Sequence of chain 1.B:
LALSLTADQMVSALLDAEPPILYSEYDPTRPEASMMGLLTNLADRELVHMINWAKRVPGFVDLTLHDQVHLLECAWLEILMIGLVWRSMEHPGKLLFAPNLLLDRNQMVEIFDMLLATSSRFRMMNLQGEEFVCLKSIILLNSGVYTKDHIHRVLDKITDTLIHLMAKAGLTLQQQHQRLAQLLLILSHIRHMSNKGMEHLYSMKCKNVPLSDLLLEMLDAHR

Binding-site contacts:
Ligand atom N contacts residue LEU242 of chain 1.B at 4.0 Å.
Ligand atom CA contacts residue VAL79 of chain 1.B at 4.0 Å (hydrophobic).
Ligand atom N contacts residue LYS65 of chain 1.B at 4.2 Å.
Ligand atom C contacts residue GLU245 of chain 1.B at 3.6 Å.
Ligand atom CD2 contacts residue VAL79 of chain 1.B at 3.4 Å (hydrophobic).
Ligand atom O contacts residue LYS65 of chain 1.B at 3.6 Å (salt-bridge).
Ligand atom CA contacts residue LYS65 of chain 1.B at 3.7 Å.
Ligand atom CG2 contacts residue LEU242 of chain 1.B at 3.8 Å (hydrophobic).
Ligand atom CG contacts residue LEU82 of chain 1.B at 4.1 Å (hydrophobic).
Ligand atom CA contacts residue GLU245 of chain 1.B at 3.7 Å.
Ligand atom N contacts residue ILE61 of chain 1.B at 4.2 Å.
Ligand atom CD2 contacts residue GLN78 of chain 1.B at 3.8 Å.
Ligand atom CD1 contacts residue ASP241 of chain 1.B at 4.0 Å.
Ligand atom CD2 contacts residue PHE70 of chain 1.B at 4.2 Å (hydrophobic).
Ligand atom CD1 contacts residue ILE61 of chain 1.B at 3.6 Å (hydrophobic).
Ligand atom CD2 contacts residue MET246 of chain 1.B at 4.0 Å (hydrophobic).
Ligand atom CA contacts residue ILE61 of chain 1.B at 4.2 Å (hydrophobic).
Ligand atom NE2 contacts residue LEU75 of chain 1.B at 4.1 Å.
Ligand atom C contacts residue LYS65 of chain 1.B at 3.8 Å.
Ligand atom CB contacts residue ILE61 of chain 1.B at 3.8 Å (hydrophobic).
Ligand atom N contacts residue GLU245 of chain 1.B at 2.8 Å (salt-bridge).
Ligand atom CD1 contacts residue LEU242 of chain 1.B at 4.0 Å (hydrophobic).
Ligand atom O contacts residue LYS65 of chain 1.B at 3.0 Å (salt-bridge).
Ligand atom CD1 contacts residue VAL79 of chain 1.B at 3.8 Å (hydrophobic).
Ligand atom CD1 contacts residue GLU245 of chain 1.B at 3.8 Å.
Ligand atom C contacts residue ILE61 of chain 1.B at 4.0 Å (hydrophobic).
Ligand atom O contacts residue ILE61 of chain 1.B at 3.8 Å.
Ligand atom CD1 contacts residue LEU82 of chain 1.B at 3.6 Å (hydrophobic).
Ligand atom N contacts residue GLU245 of chain 1.B at 3.8 Å.
Ligand atom CD2 contacts residue ILE61 of chain 1.B at 3.6 Å (hydrophobic).
Ligand atom CB contacts residue GLU245 of chain 1.B at 3.4 Å.
Ligand atom CD2 contacts residue LEU82 of chain 1.B at 3.8 Å (hydrophobic).
Ligand atom CG contacts residue ILE61 of chain 1.B at 3.9 Å (hydrophobic).
Ligand atom CD1 contacts residue GLN78 of chain 1.B at 4.0 Å.
Ligand atom CD2 contacts residue GLU83 of chain 1.B at 3.6 Å.
Ligand atom CG1 contacts residue GLU245 of chain 1.B at 3.4 Å.
Ligand atom CB contacts residue LEU242 of chain 1.B at 3.8 Å (hydrophobic).
Ligand atom CA contacts residue GLU245 of chain 1.B at 3.5 Å.
Ligand atom CB contacts residue VAL79 of chain 1.B at 4.2 Å (hydrophobic).
Ligand atom CD2 contacts residue VAL79 of chain 1.B at 4.1 Å (hydrophobic).

This small molecule binds to this protein.
Small molecule (SMILES): CC[C@H](C)[C@H](NC(=O)[C@H](C)N)C(=O)N[C@@H](CC(C)C)C(=O)N[C@@H](CC1=NC=NC1)C(=O)N[C@@H](CCCN=C(N)N)C(=O)N[C@@H](CC(C)C)C(=O)N[C@@H](CC(C)C)C(=O)N[C@@H](CCC(N)=O)C(=O)N[C@@H](C)C=O